The small molecule below binds the protein below.
Small molecule (SMILES): Cc1c(N)nc([C@H](CC(N)=O)NC[C@H](N)C(N)=O)nc1C(=O)N[C@H](C(=O)N[C@H](C)[C@@H](O)[C@H](C)C(=O)N[C@H](C(=O)NCCc1nc(-c2nc(C(=O)NCCCNCCCCNCCCN)cs2)cs1)[C@@H](C)O)[C@@H](O[C@@H]1O[C@@H](CO)[C@@H](O)[C@H](O)[C@@H]1O[C@H]1O[C@H](CO)[C@@H](O)[C@H](OC(N)=O)[C@@H]1O)c1c[nH]cn1

Sequence of chain 1.A:
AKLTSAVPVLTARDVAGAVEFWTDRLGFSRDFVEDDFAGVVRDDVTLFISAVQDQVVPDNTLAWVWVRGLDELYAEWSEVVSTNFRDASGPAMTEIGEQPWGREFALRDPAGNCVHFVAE

Sequence of chain 1.B:
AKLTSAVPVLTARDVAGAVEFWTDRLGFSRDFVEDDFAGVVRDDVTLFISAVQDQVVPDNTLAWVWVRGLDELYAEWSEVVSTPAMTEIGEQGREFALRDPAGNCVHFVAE

Binding-site contacts:
Ligand atom CA contacts residue GLY113 of chain 1.B at 3.4 Å.
Ligand atom NE contacts residue ASP60 of chain 1.B at 3.2 Å (salt-bridge).
Ligand atom NJ contacts residue CU1 of chain 1.G at 2.1 Å.
Ligand atom O67 contacts residue ARG109 of chain 1.B at 3.0 Å (salt-bridge).
Ligand atom O40 contacts residue HIS117 of chain 1.B at 3.4 Å.
Ligand atom NF contacts residue ASP60 of chain 1.B at 3.3 Å (salt-bridge).
Ligand atom C8 contacts residue ASP60 of chain 1.B at 3.3 Å.
Ligand atom ND contacts residue ALA52 of chain 1.A at 2.9 Å (h-bond).
Ligand atom C46 contacts residue PHE33 of chain 1.A at 3.5 Å (hydrophobic).
Ligand atom C12 contacts residue CU1 of chain 1.G at 2.9 Å.
Ligand atom NB contacts residue CU1 of chain 1.G at 2.3 Å.
Ligand atom S43 contacts residue TRP65 of chain 1.B at 3.5 Å.
Ligand atom NF contacts residue THR62 of chain 1.B at 3.3 Å (h-bond).
Ligand atom S46 contacts residue GLU35 of chain 1.A at 3.2 Å (salt-bridge).
Ligand atom C43 contacts residue PHE38 of chain 1.A at 3.5 Å (hydrophobic).
Ligand atom NF contacts residue GLY113 of chain 1.B at 2.9 Å (h-bond).
Ligand atom C10 contacts residue CU1 of chain 1.G at 2.8 Å.
Ligand atom C7 contacts residue CU1 of chain 1.G at 2.8 Å.
Ligand atom C45 contacts residue PHE33 of chain 1.A at 3.5 Å (hydrophobic).
Ligand atom C14 contacts residue CU1 of chain 1.G at 3.5 Å.
Ligand atom O40 contacts residue TRP65 of chain 1.B at 3.5 Å.
Ligand atom NG contacts residue CU1 of chain 1.G at 1.9 Å.
Ligand atom C2 contacts residue CU1 of chain 1.G at 3.0 Å.
Ligand atom OH1 contacts residue CU1 of chain 1.G at 3.5 Å.
Ligand atom CD contacts residue PHE38 of chain 1.A at 3.5 Å (hydrophobic).
Ligand atom NC contacts residue CU1 of chain 1.G at 2.3 Å.
Ligand atom O70 contacts residue ASP60 of chain 1.B at 3.5 Å (salt-bridge).
Ligand atom C6 contacts residue CU1 of chain 1.G at 3.0 Å.
Ligand atom C27 contacts residue CU1 of chain 1.G at 3.0 Å.
Ligand atom NE contacts residue LEU63 of chain 1.B at 3.5 Å.
Ligand atom C13 contacts residue CU1 of chain 1.G at 3.4 Å.
Ligand atom O4 contacts residue LEU63 of chain 1.B at 3.6 Å.
Ligand atom ND contacts residue ASN61 of chain 1.B at 3.2 Å (h-bond).
Ligand atom C42 contacts residue PHE38 of chain 1.A at 3.6 Å (hydrophobic).
Ligand atom C3 contacts residue CU1 of chain 1.G at 3.0 Å.
Ligand atom NF contacts residue PRO59 of chain 1.B at 3.2 Å (h-bond).
Ligand atom C29 contacts residue CU1 of chain 1.G at 3.1 Å.
Ligand atom NQ contacts residue ASP60 of chain 1.B at 3.0 Å (salt-bridge).
Ligand atom C1 contacts residue CU1 of chain 1.G at 3.5 Å.
Ligand atom NH contacts residue CU1 of chain 1.G at 2.2 Å.